Binding-site contacts:
Ligand atom S31 contacts residue TRP16 of chain 1.A at 4.3 Å.
Ligand atom O33 contacts residue TRP16 of chain 1.A at 3.2 Å.
Ligand atom N25 contacts residue HIS4 of chain 1.A at 4.2 Å.
Ligand atom C35 contacts residue HIS15 of chain 1.A at 4.2 Å.
Ligand atom O34 contacts residue ASP19 of chain 1.A at 2.8 Å (salt-bridge).
Ligand atom O34 contacts residue HIS15 of chain 1.A at 2.9 Å (h-bond).
Ligand atom O33 contacts residue ASN11 of chain 1.A at 3.7 Å.
Ligand atom C30 contacts residue ASP19 of chain 1.A at 3.7 Å.
Ligand atom N32 contacts residue TRP5 of chain 1.A at 3.7 Å.
Ligand atom O33 contacts residue HIS15 of chain 1.A at 3.6 Å.
Ligand atom O34 contacts residue TRP16 of chain 1.A at 3.9 Å.
Ligand atom C27 contacts residue ASN11 of chain 1.A at 4.4 Å.
Ligand atom C36 contacts residue ASN11 of chain 1.A at 3.8 Å.
Ligand atom C29 contacts residue HIS4 of chain 1.A at 3.8 Å.
Ligand atom S31 contacts residue ASP19 of chain 1.A at 3.3 Å (salt-bridge).
Ligand atom C36 contacts residue HIS10 of chain 1.A at 3.5 Å.
Ligand atom C29 contacts residue TRP5 of chain 1.A at 4.1 Å (hydrophobic).
Ligand atom C28 contacts residue HIS4 of chain 1.A at 3.7 Å.
Ligand atom N32 contacts residue PHE20 of chain 1.A at 3.5 Å.
Ligand atom C35 contacts residue HIS10 of chain 1.A at 3.9 Å.
Ligand atom C35 contacts residue ASN11 of chain 1.A at 3.8 Å.
Ligand atom O33 contacts residue TRP5 of chain 1.A at 3.7 Å.
Ligand atom C30 contacts residue TRP5 of chain 1.A at 4.4 Å (hydrophobic).
Ligand atom S31 contacts residue TRP5 of chain 1.A at 4.2 Å.
Ligand atom C27 contacts residue HIS4 of chain 1.A at 4.3 Å.
Ligand atom N32 contacts residue ASP19 of chain 1.A at 3.2 Å (salt-bridge).
Ligand atom S31 contacts residue HIS15 of chain 1.A at 3.9 Å.
Ligand atom C30 contacts residue HIS4 of chain 1.A at 4.3 Å.
Ligand atom O37 contacts residue HIS10 of chain 1.A at 4.2 Å.
Ligand atom C29 contacts residue ASP19 of chain 1.A at 3.8 Å.
Ligand atom O34 contacts residue LYS18 of chain 1.A at 4.1 Å.

Sequence of chain 1.A:
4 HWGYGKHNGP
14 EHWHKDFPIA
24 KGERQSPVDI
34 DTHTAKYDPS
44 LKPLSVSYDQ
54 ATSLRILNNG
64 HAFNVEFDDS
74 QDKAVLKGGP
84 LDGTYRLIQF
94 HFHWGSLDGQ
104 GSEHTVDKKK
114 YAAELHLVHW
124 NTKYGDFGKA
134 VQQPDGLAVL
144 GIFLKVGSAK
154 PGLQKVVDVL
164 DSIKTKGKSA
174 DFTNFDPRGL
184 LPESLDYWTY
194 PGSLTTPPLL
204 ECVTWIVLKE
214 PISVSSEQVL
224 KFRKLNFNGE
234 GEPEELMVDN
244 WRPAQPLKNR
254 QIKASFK

A small-molecule ligand and the protein it binds are described below.
Small molecule (SMILES): NC(=O)[C@@H](CCC(=O)O)NC(=O)c1cccc(NCCOCCNC(=O)c2ccc(S(N)(=O)=O)cc2)c1C(=O)O